Sequence of chain 1.C:
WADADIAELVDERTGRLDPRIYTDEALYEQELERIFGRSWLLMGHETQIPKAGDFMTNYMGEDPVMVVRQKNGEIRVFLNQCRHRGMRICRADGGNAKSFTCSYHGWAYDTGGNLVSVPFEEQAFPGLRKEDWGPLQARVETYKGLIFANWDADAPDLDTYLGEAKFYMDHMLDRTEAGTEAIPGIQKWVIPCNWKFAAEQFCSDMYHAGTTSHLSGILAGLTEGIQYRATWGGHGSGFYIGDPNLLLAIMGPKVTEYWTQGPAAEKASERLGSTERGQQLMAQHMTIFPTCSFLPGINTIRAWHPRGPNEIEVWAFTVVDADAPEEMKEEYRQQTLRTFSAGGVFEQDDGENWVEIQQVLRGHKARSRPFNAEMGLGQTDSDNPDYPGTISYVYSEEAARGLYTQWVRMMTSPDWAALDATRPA

Binding-site contacts:
Ligand atom C5 contacts residue ASP221 of chain 1.C at 3.8 Å.
Ligand atom C12 contacts residue HIS230 of chain 1.C at 3.6 Å.
Ligand atom C5 contacts residue GLN217 of chain 1.C at 3.3 Å.
Ligand atom C6 contacts residue HIS313 of chain 1.C at 3.4 Å.
Ligand atom C3 contacts residue HIS224 of chain 1.C at 3.5 Å.
Ligand atom C12 contacts residue PHE368 of chain 1.C at 3.8 Å (hydrophobic).
Ligand atom C14 contacts residue MET222 of chain 1.C at 3.9 Å (hydrophobic).
Ligand atom C5 contacts residue HIS313 of chain 1.C at 3.7 Å.
Ligand atom C6 contacts residue HIS224 of chain 1.C at 3.7 Å.
Ligand atom C13 contacts residue ALA225 of chain 1.C at 4.2 Å (hydrophobic).
Ligand atom C1 contacts residue MET222 of chain 1.C at 3.9 Å (hydrophobic).
Ligand atom C2 contacts residue HIS224 of chain 1.C at 3.6 Å.
Ligand atom C17 contacts residue HIS224 of chain 1.C at 4.1 Å.
Ligand atom C1 contacts residue ASP221 of chain 1.C at 3.8 Å.
Ligand atom C6 contacts residue GLN217 of chain 1.C at 3.8 Å.
Ligand atom C13 contacts residue PHE368 of chain 1.C at 4.2 Å (hydrophobic).
Ligand atom C1 contacts residue HIS313 of chain 1.C at 3.9 Å.
Ligand atom C6 contacts residue ASP221 of chain 1.C at 3.2 Å.
Ligand atom C15 contacts residue MET222 of chain 1.C at 3.5 Å (hydrophobic).
Ligand atom C13 contacts residue PHE374 of chain 1.C at 4.2 Å (hydrophobic).
Ligand atom C14 contacts residue LEU274 of chain 1.C at 4.2 Å (hydrophobic).
Ligand atom C15 contacts residue ALA225 of chain 1.C at 4.2 Å (hydrophobic).
Ligand atom C17 contacts residue FE21 of chain 1.J at 4.0 Å.
Ligand atom C13 contacts residue ILE278 of chain 1.C at 3.4 Å (hydrophobic).
Ligand atom C3 contacts residue FE21 of chain 1.J at 3.8 Å.
Ligand atom C5 contacts residue PHE218 of chain 1.C at 3.8 Å (hydrophobic).
Ligand atom C17 contacts residue HIS230 of chain 1.C at 3.6 Å.
Ligand atom C12 contacts residue PHE374 of chain 1.C at 3.8 Å (hydrophobic).
Ligand atom C14 contacts residue ILE278 of chain 1.C at 3.5 Å (hydrophobic).
Ligand atom C17 contacts residue ALA225 of chain 1.C at 3.6 Å (hydrophobic).
Ligand atom C4 contacts residue HIS224 of chain 1.C at 3.6 Å.
Ligand atom C4 contacts residue GLN217 of chain 1.C at 3.5 Å.
Ligand atom C4 contacts residue LEU323 of chain 1.C at 4.1 Å (hydrophobic).
Ligand atom C4 contacts residue PHE218 of chain 1.C at 3.8 Å (hydrophobic).
Ligand atom C5 contacts residue HIS224 of chain 1.C at 3.6 Å.
Ligand atom C14 contacts residue ALA311 of chain 1.C at 4.0 Å (hydrophobic).
Ligand atom C17 contacts residue PHE368 of chain 1.C at 3.9 Å (hydrophobic).
Ligand atom C16 contacts residue ALA225 of chain 1.C at 3.8 Å (hydrophobic).
Ligand atom C12 contacts residue ALA225 of chain 1.C at 3.8 Å (hydrophobic).
Ligand atom C1 contacts residue HIS224 of chain 1.C at 3.7 Å.

This small molecule binds to this protein.
Small molecule (SMILES): c1ccc(-c2ccccc2)cc1